The small molecule below binds the protein below.
Small molecule (SMILES): CC(=O)N[C@H]1[C@@H](O[P](=O)(O)O[P](=O)(O)OC[C@H]2O[C@@H](n3ccc(=O)[nH]c3=O)[C@H](O)[C@@H]2O)O[C@H](CO)[C@H](O)[C@@H]1O

Sequence of chain 1.H:
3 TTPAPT

Binding-site contacts:
Ligand atom C6' contacts residue GLU334 of chain 1.B at 3.2 Å.
Ligand atom O3B contacts residue SER225 of chain 1.B at 2.9 Å (h-bond).
Ligand atom O2A contacts residue ASP224 of chain 1.B at 3.2 Å (salt-bridge).
Ligand atom O4' contacts residue GLU334 of chain 1.B at 2.5 Å (salt-bridge).
Ligand atom N3 contacts residue ASP176 of chain 1.B at 2.8 Å (salt-bridge).
Ligand atom O3A contacts residue TRP331 of chain 1.B at 3.4 Å (h-bond).
Ligand atom C1B contacts residue THR143 of chain 1.B at 3.5 Å.
Ligand atom O3' contacts residue ARG208 of chain 1.B at 2.9 Å (salt-bridge).
Ligand atom O7' contacts residue ALA307 of chain 1.B at 3.2 Å.
Ligand atom C5' contacts residue TRP331 of chain 1.B at 3.3 Å (hydrophobic).
Ligand atom O2B contacts residue HIS359 of chain 1.B at 3.1 Å (h-bond).
Ligand atom O4 contacts residue ARG201 of chain 1.B at 2.9 Å (salt-bridge).
Ligand atom O7' contacts residue GLY309 of chain 1.B at 3.1 Å (h-bond).
Ligand atom O1B contacts residue THR3 of chain 1.H at 2.5 Å (h-bond).
Ligand atom O2 contacts residue PHE144 of chain 1.B at 3.5 Å (h-bond).
Ligand atom O2A contacts residue HIS226 of chain 1.B at 2.9 Å.
Ligand atom O4B contacts residue THR143 of chain 1.B at 3.5 Å (h-bond).
Ligand atom O2A contacts residue MN1 of chain 1.M at 2.1 Å.
Ligand atom O2B contacts residue MN1 of chain 1.M at 1.9 Å.
Ligand atom C8' contacts residue HIS359 of chain 1.B at 3.4 Å.
Ligand atom O4 contacts residue ASP176 of chain 1.B at 3.4 Å (salt-bridge).
Ligand atom O3' contacts residue ASP224 of chain 1.B at 2.8 Å (salt-bridge).
Ligand atom C5 contacts residue TYR367 of chain 1.B at 3.5 Å (hydrophobic).
Ligand atom PA contacts residue MN1 of chain 1.M at 3.3 Å.
Ligand atom O6' contacts residue GLY332 of chain 1.B at 2.8 Å (h-bond).
Ligand atom O1A contacts residue TYR367 of chain 1.B at 2.5 Å (h-bond).
Ligand atom O1' contacts residue TRP331 of chain 1.B at 3.1 Å (h-bond).
Ligand atom O1' contacts residue THR3 of chain 1.H at 3.4 Å (h-bond).
Ligand atom O2' contacts residue HIS145 of chain 1.B at 3.3 Å (h-bond).
Ligand atom O6' contacts residue GLU334 of chain 1.B at 2.3 Å (salt-bridge).
Ligand atom O2 contacts residue THR143 of chain 1.B at 2.8 Å (h-bond).
Ligand atom O7' contacts residue GLY308 of chain 1.B at 3.5 Å (h-bond).
Ligand atom PB contacts residue MN1 of chain 1.M at 3.2 Å.
Ligand atom O1B contacts residue THR4 of chain 1.H at 3.0 Å.
Ligand atom O1A contacts residue ARG362 of chain 1.B at 3.2 Å (salt-bridge).
Ligand atom N2' contacts residue ASP224 of chain 1.B at 3.4 Å (salt-bridge).
Ligand atom O3' contacts residue GLY309 of chain 1.B at 2.8 Å.
Ligand atom O2B contacts residue ASP224 of chain 1.B at 3.0 Å (salt-bridge).
Ligand atom O2' contacts residue PHE144 of chain 1.B at 3.5 Å.
Ligand atom O3B contacts residue THR143 of chain 1.B at 3.0 Å (h-bond).

Sequence of chain 1.B:
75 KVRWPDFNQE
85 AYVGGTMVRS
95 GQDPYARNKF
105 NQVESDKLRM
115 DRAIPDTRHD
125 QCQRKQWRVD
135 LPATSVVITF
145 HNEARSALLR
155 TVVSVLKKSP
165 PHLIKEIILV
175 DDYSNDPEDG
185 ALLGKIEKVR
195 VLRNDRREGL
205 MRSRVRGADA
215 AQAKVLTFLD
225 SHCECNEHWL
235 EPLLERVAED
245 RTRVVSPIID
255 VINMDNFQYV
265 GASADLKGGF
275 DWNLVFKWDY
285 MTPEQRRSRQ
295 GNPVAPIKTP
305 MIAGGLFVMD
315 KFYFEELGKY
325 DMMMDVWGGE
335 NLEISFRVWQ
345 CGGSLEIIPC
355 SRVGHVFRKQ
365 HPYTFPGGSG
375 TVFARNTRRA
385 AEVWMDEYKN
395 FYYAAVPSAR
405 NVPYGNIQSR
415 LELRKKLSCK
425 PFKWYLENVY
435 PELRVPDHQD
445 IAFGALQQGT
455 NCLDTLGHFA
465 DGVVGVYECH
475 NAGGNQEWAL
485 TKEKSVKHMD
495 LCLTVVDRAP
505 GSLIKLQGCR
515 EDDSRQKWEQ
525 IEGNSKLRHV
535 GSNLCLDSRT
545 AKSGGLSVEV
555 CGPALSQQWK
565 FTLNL